Sequence of chain 1.D:
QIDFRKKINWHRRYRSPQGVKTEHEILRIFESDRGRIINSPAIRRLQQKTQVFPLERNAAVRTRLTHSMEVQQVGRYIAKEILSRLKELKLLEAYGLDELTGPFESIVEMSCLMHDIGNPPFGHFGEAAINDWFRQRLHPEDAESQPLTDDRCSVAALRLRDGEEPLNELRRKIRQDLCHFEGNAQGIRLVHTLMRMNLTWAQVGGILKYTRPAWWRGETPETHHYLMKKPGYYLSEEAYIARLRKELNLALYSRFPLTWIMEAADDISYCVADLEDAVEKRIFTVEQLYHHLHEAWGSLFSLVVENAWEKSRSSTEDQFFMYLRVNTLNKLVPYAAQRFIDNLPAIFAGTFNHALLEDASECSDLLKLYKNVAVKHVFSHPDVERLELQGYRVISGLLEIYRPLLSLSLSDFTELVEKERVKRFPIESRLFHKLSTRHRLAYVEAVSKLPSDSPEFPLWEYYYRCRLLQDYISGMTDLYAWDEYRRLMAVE

Binding-site contacts:
Ligand atom O3G contacts residue LYS232 of chain 1.E at 1.2 Å (salt-bridge).
Ligand atom O1G contacts residue TYR212 of chain 1.E at 3.4 Å (h-bond).
Ligand atom O3' contacts residue ASP276 of chain 1.E at 3.8 Å.
Ligand atom N1 contacts residue GLU400 of chain 1.E at 2.9 Å (salt-bridge).
Ligand atom O6 contacts residue ARG442 of chain 1.D at 3.5 Å (salt-bridge).
Ligand atom O1G contacts residue LYS211 of chain 1.E at 3.9 Å.
Ligand atom O2G contacts residue LYS232 of chain 1.E at 3.5 Å (salt-bridge).
Ligand atom O2G contacts residue ASN186 of chain 1.E at 4.1 Å.
Ligand atom O3' contacts residue TYR272 of chain 1.E at 4.1 Å.
Ligand atom O1G contacts residue LYS232 of chain 1.E at 3.1 Å (salt-bridge).
Ligand atom O1B contacts residue LYS232 of chain 1.E at 3.5 Å (salt-bridge).
Ligand atom N1 contacts residue PHE391 of chain 1.E at 3.9 Å.
Ligand atom O2B contacts residue ASP269 of chain 1.E at 4.0 Å.
Ligand atom O3B contacts residue LYS232 of chain 1.E at 3.6 Å (salt-bridge).
Ligand atom PG contacts residue LYS232 of chain 1.E at 2.5 Å.
Ligand atom C2' contacts residue PHE391 of chain 1.E at 3.8 Å (hydrophobic).
Ligand atom N3 contacts residue PHE391 of chain 1.E at 3.9 Å.
Ligand atom O2A contacts residue HIS126 of chain 1.E at 3.8 Å.
Ligand atom O3B contacts residue LYS211 of chain 1.E at 4.1 Å.
Ligand atom O3A contacts residue HIS126 of chain 1.E at 4.1 Å.
Ligand atom C6 contacts residue GLU400 of chain 1.E at 3.7 Å.
Ligand atom N2 contacts residue VAL396 of chain 1.E at 3.0 Å.
Ligand atom N2 contacts residue PHE391 of chain 1.E at 4.0 Å.
Ligand atom C2 contacts residue PHE391 of chain 1.E at 3.9 Å (hydrophobic).
Ligand atom O1A contacts residue MN1 of chain 1.P at 3.4 Å.
Ligand atom PB contacts residue LYS232 of chain 1.E at 4.1 Å.
Ligand atom N2 contacts residue GLU400 of chain 1.E at 3.5 Å (salt-bridge).
Ligand atom O3' contacts residue GLN53 of chain 1.E at 2.8 Å (h-bond).
Ligand atom O1G contacts residue ASN186 of chain 1.E at 3.5 Å (h-bond).
Ligand atom O6 contacts residue GLU400 of chain 1.E at 3.5 Å (salt-bridge).
Ligand atom C3' contacts residue ASP276 of chain 1.E at 4.0 Å.
Ligand atom O5' contacts residue HIS126 of chain 1.E at 3.7 Å.
Ligand atom O6 contacts residue ARG433 of chain 1.D at 3.6 Å.
Ligand atom C3' contacts residue TYR272 of chain 1.E at 4.1 Å (hydrophobic).
Ligand atom O2B contacts residue TYR272 of chain 1.E at 3.4 Å.
Ligand atom C2 contacts residue GLU400 of chain 1.E at 3.7 Å.
Ligand atom C2' contacts residue ASP276 of chain 1.E at 3.5 Å.
Ligand atom PG contacts residue ASN186 of chain 1.E at 4.2 Å.
Ligand atom N2 contacts residue VAL54 of chain 1.E at 3.5 Å (h-bond).
Ligand atom O2B contacts residue ASP268 of chain 1.E at 3.0 Å (salt-bridge).

Sequence of chain 1.E:
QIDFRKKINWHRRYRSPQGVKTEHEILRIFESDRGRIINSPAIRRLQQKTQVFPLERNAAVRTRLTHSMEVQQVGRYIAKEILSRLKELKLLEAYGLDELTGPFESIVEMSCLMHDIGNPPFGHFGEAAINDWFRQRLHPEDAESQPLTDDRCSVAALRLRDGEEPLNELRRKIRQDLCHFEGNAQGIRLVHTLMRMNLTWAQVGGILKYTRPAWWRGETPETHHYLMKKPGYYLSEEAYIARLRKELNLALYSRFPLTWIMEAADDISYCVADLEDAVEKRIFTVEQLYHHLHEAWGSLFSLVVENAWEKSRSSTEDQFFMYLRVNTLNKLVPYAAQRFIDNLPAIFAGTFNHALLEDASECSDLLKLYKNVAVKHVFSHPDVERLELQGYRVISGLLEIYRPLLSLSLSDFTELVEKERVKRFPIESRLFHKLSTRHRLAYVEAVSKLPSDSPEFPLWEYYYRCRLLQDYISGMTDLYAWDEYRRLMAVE

The small molecule below binds the protein below.
Small molecule (SMILES): Nc1nc2c(ncn2[C@H]2C[C@H](O)[C@@H](CO[P](=O)(O)O[P](=O)(O)OP(=O)(O)O)O2)c(=O)[nH]1